Sequence of chain 1.A:
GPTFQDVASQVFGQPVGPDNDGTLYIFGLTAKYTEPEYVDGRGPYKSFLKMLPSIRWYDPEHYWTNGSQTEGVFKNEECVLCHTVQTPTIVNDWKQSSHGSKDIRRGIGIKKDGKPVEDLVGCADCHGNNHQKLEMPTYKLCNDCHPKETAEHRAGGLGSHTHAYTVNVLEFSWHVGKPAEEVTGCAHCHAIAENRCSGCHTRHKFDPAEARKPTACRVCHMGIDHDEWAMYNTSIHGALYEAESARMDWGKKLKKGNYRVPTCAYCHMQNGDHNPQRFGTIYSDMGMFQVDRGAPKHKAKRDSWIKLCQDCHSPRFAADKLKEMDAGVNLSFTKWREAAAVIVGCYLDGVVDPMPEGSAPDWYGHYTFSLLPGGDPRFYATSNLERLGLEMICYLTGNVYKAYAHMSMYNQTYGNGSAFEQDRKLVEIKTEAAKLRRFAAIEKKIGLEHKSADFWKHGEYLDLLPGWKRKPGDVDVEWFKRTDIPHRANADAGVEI

Binding-site contacts:
Ligand atom CAN contacts residue LEU373 of chain 2.A at 4.2 Å (hydrophobic).
Ligand atom CAQ contacts residue PRO378 of chain 2.A at 3.7 Å (hydrophobic).
Ligand atom OAA contacts residue PRO374 of chain 2.A at 3.4 Å.
Ligand atom CAI contacts residue TRP337 of chain 2.A at 4.4 Å (hydrophobic).
Ligand atom CAP contacts residue PHE13 of chain 1.A at 3.8 Å (hydrophobic).
Ligand atom CAJ contacts residue PHE28 of chain 1.A at 4.1 Å (hydrophobic).
Ligand atom CAO contacts residue LEU372 of chain 2.A at 4.0 Å (hydrophobic).
Ligand atom CAK contacts residue PHE13 of chain 1.A at 3.9 Å (hydrophobic).
Ligand atom CAP contacts residue PRO374 of chain 2.A at 4.0 Å (hydrophobic).
Ligand atom NAZ contacts residue ALA490 of chain 2.A at 4.5 Å.
Ligand atom CAL contacts residue LEU373 of chain 2.A at 4.0 Å (hydrophobic).
Ligand atom CAK contacts residue LEU30 of chain 1.A at 4.0 Å (hydrophobic).
Ligand atom CAO contacts residue PHE28 of chain 1.A at 3.9 Å (hydrophobic).
Ligand atom CAP contacts residue LEU373 of chain 2.A at 3.7 Å (hydrophobic).
Ligand atom CAQ contacts residue SER371 of chain 2.A at 4.4 Å.
Ligand atom CAN contacts residue GLY376 of chain 2.A at 3.8 Å.
Ligand atom OAA contacts residue GLY376 of chain 2.A at 4.4 Å.
Ligand atom CAI contacts residue LEU30 of chain 1.A at 4.4 Å (hydrophobic).
Ligand atom CAJ contacts residue LEU372 of chain 2.A at 4.3 Å (hydrophobic).
Ligand atom CAQ contacts residue PHE28 of chain 1.A at 4.0 Å (hydrophobic).
Ligand atom CAJ contacts residue TRP337 of chain 2.A at 3.8 Å (hydrophobic).
Ligand atom CAT contacts residue GLY375 of chain 2.A at 3.7 Å.
Ligand atom CAT contacts residue PRO374 of chain 2.A at 4.3 Å (hydrophobic).
Ligand atom CAN contacts residue PRO378 of chain 2.A at 4.5 Å (hydrophobic).
Ligand atom CAL contacts residue PRO374 of chain 2.A at 4.2 Å (hydrophobic).
Ligand atom CAT contacts residue GLY376 of chain 2.A at 4.5 Å.
Ligand atom CAL contacts residue PHE13 of chain 1.A at 4.3 Å (hydrophobic).
Ligand atom CAI contacts residue LEU372 of chain 2.A at 3.5 Å (hydrophobic).
Ligand atom CAO contacts residue PRO378 of chain 2.A at 4.2 Å (hydrophobic).
Ligand atom CAN contacts residue GLY375 of chain 2.A at 4.2 Å.
Ligand atom CAU contacts residue PHE28 of chain 1.A at 3.8 Å (hydrophobic).
Ligand atom CAU contacts residue PHE13 of chain 1.A at 4.2 Å (hydrophobic).
Ligand atom CAQ contacts residue LEU373 of chain 2.A at 4.0 Å (hydrophobic).
Ligand atom OAA contacts residue LEU373 of chain 2.A at 4.4 Å.
Ligand atom OAA contacts residue GLY375 of chain 2.A at 2.6 Å (h-bond).
Ligand atom CAK contacts residue LEU372 of chain 2.A at 3.5 Å (hydrophobic).
Ligand atom CAK contacts residue LEU373 of chain 2.A at 4.4 Å (hydrophobic).
Ligand atom CAP contacts residue LEU372 of chain 2.A at 3.6 Å (hydrophobic).
Ligand atom CAL contacts residue PHE28 of chain 1.A at 4.2 Å (hydrophobic).

Sequence of chain 2.A:
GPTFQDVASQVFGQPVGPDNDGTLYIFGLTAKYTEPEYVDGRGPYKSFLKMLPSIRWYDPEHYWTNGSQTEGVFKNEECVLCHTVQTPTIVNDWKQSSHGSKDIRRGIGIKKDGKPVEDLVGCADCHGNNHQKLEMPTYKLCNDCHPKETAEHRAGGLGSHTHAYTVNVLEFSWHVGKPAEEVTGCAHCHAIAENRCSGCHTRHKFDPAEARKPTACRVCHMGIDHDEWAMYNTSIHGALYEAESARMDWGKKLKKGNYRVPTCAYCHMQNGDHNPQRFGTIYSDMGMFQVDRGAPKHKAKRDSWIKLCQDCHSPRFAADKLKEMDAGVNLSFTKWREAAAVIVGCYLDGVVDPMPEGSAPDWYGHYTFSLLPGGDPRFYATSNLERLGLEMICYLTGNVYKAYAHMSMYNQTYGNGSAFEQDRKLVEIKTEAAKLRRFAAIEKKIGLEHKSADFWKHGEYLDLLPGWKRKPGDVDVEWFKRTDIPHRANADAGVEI

This small molecule binds to this protein.
Small molecule (SMILES): O=C(CCCC1CCCCC1)N(CCO)C[C@H](O)[C@@H](O)[C@H](O)[C@H](O)CO